Binding-site contacts:
Ligand atom C1 contacts residue PRO182 of chain 1.B at 3.6 Å (hydrophobic).
Ligand atom CL4' contacts residue GLY106 of chain 1.B at 3.5 Å.
Ligand atom O7 contacts residue VAL181 of chain 1.B at 3.5 Å.
Ligand atom C2' contacts residue TRP576 of chain 1.A at 3.6 Å (hydrophobic).
Ligand atom C3 contacts residue ARG370 of chain 1.A at 3.5 Å.
Ligand atom C9 contacts residue ALA107 of chain 1.B at 3.3 Å (hydrophobic).
Ligand atom N1' contacts residue ARG370 of chain 1.A at 3.1 Å (salt-bridge).
Ligand atom C13 contacts residue LYS241 of chain 1.B at 3.8 Å.
Ligand atom C5' contacts residue TRP576 of chain 1.A at 3.4 Å (hydrophobic).
Ligand atom N14 contacts residue TRP576 of chain 1.A at 3.4 Å.
Ligand atom C6 contacts residue PHE191 of chain 1.B at 3.7 Å (hydrophobic).
Ligand atom O13 contacts residue TRP576 of chain 1.A at 3.5 Å.
Ligand atom C8' contacts residue MET344 of chain 1.A at 3.5 Å (hydrophobic).
Ligand atom C4' contacts residue GLY106 of chain 1.B at 3.8 Å.
Ligand atom C6 contacts residue VAL181 of chain 1.B at 3.6 Å (hydrophobic).
Ligand atom C10 contacts residue ALA107 of chain 1.B at 3.8 Å (hydrophobic).
Ligand atom C6' contacts residue ARG370 of chain 1.A at 3.6 Å.
Ligand atom N12 contacts residue LYS241 of chain 1.B at 2.9 Å (salt-bridge).
Ligand atom C8' contacts residue FAD1 of chain 1.H at 3.4 Å.
Ligand atom C2 contacts residue ARG370 of chain 1.A at 3.7 Å.
Ligand atom N3' contacts residue GLY106 of chain 1.B at 3.3 Å.
Ligand atom C10 contacts residue PHE191 of chain 1.B at 3.5 Å (hydrophobic).
Ligand atom C4' contacts residue TRP576 of chain 1.A at 3.6 Å (hydrophobic).
Ligand atom C5 contacts residue ASP369 of chain 1.A at 3.1 Å.
Ligand atom N1' contacts residue TRP576 of chain 1.A at 3.3 Å.
Ligand atom O7 contacts residue PRO182 of chain 1.B at 3.3 Å.
Ligand atom C6' contacts residue TRP576 of chain 1.A at 3.5 Å (hydrophobic).
Ligand atom OBB contacts residue LYS241 of chain 1.B at 3.3 Å.
Ligand atom C4 contacts residue ARG370 of chain 1.A at 3.6 Å.
Ligand atom O7' contacts residue MET344 of chain 1.A at 3.7 Å.
Ligand atom C10 contacts residue GLN192 of chain 1.B at 3.2 Å.
Ligand atom C13 contacts residue TRP576 of chain 1.A at 3.5 Å (hydrophobic).
Ligand atom N3' contacts residue TRP576 of chain 1.A at 3.5 Å.
Ligand atom C4 contacts residue ASP369 of chain 1.A at 3.5 Å.
Ligand atom C5 contacts residue ALA190 of chain 1.B at 3.7 Å (hydrophobic).
Ligand atom OBB contacts residue PRO182 of chain 1.B at 3.4 Å.
Ligand atom O7' contacts residue ARG370 of chain 1.A at 3.3 Å (salt-bridge).
Ligand atom CL4' contacts residue VAL573 of chain 1.A at 3.7 Å.
Ligand atom C9 contacts residue GLY106 of chain 1.B at 3.7 Å.
Ligand atom O13 contacts residue ARG370 of chain 1.A at 2.8 Å (salt-bridge).

Sequence of chain 1.B:
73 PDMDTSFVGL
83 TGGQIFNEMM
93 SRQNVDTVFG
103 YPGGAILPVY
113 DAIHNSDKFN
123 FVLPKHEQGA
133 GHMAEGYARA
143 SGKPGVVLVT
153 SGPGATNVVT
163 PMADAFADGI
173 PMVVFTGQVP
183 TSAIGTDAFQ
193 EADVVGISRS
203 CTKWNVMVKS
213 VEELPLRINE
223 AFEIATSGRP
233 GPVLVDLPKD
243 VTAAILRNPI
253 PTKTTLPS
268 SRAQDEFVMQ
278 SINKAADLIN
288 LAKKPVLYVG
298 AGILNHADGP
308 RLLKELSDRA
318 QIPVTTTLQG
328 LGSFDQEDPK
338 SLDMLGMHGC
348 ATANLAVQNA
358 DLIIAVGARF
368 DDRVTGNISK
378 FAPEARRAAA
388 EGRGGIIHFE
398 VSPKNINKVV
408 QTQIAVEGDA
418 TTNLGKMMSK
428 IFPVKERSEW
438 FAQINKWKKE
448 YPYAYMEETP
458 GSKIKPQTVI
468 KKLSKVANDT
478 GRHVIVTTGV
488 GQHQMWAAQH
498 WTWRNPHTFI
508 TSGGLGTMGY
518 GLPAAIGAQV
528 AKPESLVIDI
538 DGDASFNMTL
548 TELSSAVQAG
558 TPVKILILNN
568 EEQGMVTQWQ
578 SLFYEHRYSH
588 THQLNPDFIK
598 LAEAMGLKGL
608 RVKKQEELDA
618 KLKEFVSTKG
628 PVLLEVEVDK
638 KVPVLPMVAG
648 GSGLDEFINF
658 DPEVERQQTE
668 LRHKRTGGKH

This protein binds this small molecule.
Small molecule (SMILES): CCOC(=O)c1ccccc1S(=O)(=O)NC(=O)Nc1nc(Cl)cc(OC)n1

Sequence of chain 1.A:
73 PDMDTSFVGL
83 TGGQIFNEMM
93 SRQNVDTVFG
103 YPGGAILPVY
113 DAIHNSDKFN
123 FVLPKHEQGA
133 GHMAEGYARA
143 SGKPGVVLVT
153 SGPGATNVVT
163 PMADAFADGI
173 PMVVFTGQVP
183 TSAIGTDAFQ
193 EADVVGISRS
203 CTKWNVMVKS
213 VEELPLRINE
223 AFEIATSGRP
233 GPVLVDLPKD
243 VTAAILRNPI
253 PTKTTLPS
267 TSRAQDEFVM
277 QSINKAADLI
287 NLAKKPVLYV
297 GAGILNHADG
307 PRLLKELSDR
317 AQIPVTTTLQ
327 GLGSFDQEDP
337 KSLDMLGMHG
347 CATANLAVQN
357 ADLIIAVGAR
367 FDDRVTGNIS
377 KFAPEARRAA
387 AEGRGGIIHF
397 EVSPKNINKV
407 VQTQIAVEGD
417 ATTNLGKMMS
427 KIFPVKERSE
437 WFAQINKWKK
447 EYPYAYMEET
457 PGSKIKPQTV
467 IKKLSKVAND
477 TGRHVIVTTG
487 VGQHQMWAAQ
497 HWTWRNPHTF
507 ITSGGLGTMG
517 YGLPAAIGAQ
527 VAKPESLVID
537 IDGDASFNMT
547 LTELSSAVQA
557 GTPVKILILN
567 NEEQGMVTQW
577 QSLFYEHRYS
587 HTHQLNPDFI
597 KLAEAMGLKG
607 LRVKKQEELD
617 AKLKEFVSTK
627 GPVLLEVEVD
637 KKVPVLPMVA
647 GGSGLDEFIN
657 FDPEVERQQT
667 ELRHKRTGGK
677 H